The protein below binds the small molecule below.
Small molecule (SMILES): Nc1ccn([C@H]2C[C@H](O[P](=O)(O)OC[C@H]3O[C@@H](n4ccc(N)nc4=O)C[C@@H]3O[P](=O)(O)OC[C@H]3O[C@@H](n4cnc5c(=O)nc(N)[nH]c54)C[C@@H]3O[P](=O)(S)OC[C@H]3O[C@@H](n4cnc5c(=O)[nH]c(N)nc54)C[C@@H]3O[P](=O)(O)OC[C@H]3O[C@@H](n4ccc(N)nc4=O)C[C@@H]3O[P](=O)(O)OC[C@H]3O[C@@H](n4ccc(N)nc4=O)C[C@@H]3O[P](=O)(O)OC[C@H]3O[C@@H](n4cnc5c(=O)nc(N)[nH]c54)C[C@@H]3O)[C@@H](COP(=O)=O)O2)c(=O)n1

Sequence of chain 1.A:
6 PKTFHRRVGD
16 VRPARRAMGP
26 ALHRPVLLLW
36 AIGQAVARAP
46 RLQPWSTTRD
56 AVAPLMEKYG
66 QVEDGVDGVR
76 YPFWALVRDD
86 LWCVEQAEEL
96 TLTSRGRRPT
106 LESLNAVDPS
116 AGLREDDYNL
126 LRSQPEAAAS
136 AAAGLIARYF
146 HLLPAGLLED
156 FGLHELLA

Binding-site contacts:
Ligand atom O2 contacts residue DG7 of chain 1.C at 2.8 Å (h-bond).
Ligand atom N4 contacts residue DG3 of chain 1.C at 3.0 Å (h-bond).
Ligand atom O6 contacts residue ARG103 of chain 1.A at 2.7 Å (salt-bridge).
Ligand atom C6 contacts residue DC2 of chain 1.C at 3.5 Å.
Ligand atom N4 contacts residue DC6 of chain 1.C at 3.3 Å (h-bond).
Ligand atom N4 contacts residue TYR76 of chain 1.A at 3.2 Å (h-bond).
Ligand atom C5 contacts residue ARG102 of chain 1.A at 3.4 Å.
Ligand atom C5 contacts residue TYR76 of chain 1.A at 3.4 Å (hydrophobic).
Ligand atom C2 contacts residue DG3 of chain 1.C at 3.2 Å.
Ligand atom N2 contacts residue DC6 of chain 1.C at 2.9 Å (h-bond).
Ligand atom N3 contacts residue GS4 of chain 1.C at 2.9 Å (h-bond).
Ligand atom C8 contacts residue TYR76 of chain 1.A at 3.4 Å (hydrophobic).
Ligand atom O6 contacts residue DC2 of chain 1.C at 2.8 Å (h-bond).
Ligand atom O6 contacts residue DC5 of chain 1.C at 2.9 Å (h-bond).
Ligand atom N1 contacts residue DC5 of chain 1.C at 3.0 Å (h-bond).
Ligand atom N1 contacts residue DG3 of chain 1.C at 3.2 Å (h-bond).
Ligand atom OP1 contacts residue ARG29 of chain 1.A at 2.9 Å (salt-bridge).
Ligand atom N4 contacts residue PO41 of chain 1.F at 2.9 Å (h-bond).
Ligand atom N3 contacts residue DG3 of chain 1.C at 2.9 Å (h-bond).
Ligand atom N3 contacts residue DG8 of chain 1.C at 2.9 Å (h-bond).
Ligand atom OP2 contacts residue PO41 of chain 1.E at 2.8 Å (h-bond).
Ligand atom N4 contacts residue PO41 of chain 1.E at 3.0 Å (h-bond).
Ligand atom O2 contacts residue DG3 of chain 1.C at 2.8 Å (h-bond).
Ligand atom N4 contacts residue GS4 of chain 1.C at 2.8 Å (h-bond).
Ligand atom O6 contacts residue ARG102 of chain 1.A at 3.4 Å.
Ligand atom N2 contacts residue DG3 of chain 1.C at 3.4 Å (h-bond).
Ligand atom O2 contacts residue GS4 of chain 1.C at 2.9 Å (h-bond).
Ligand atom O2 contacts residue DG8 of chain 1.C at 3.1 Å (h-bond).
Ligand atom N2 contacts residue DC6 of chain 1.C at 3.3 Å (h-bond).
Ligand atom O6 contacts residue DC6 of chain 1.C at 2.9 Å (h-bond).
Ligand atom N4 contacts residue DG8 of chain 1.C at 2.9 Å (h-bond).
Ligand atom O6 contacts residue ARG102 of chain 1.A at 3.0 Å (salt-bridge).
Ligand atom N7 contacts residue ARG102 of chain 1.A at 3.2 Å (salt-bridge).
Ligand atom N3 contacts residue DG7 of chain 1.C at 3.0 Å (h-bond).
Ligand atom N4 contacts residue DG7 of chain 1.C at 2.9 Å (h-bond).
Ligand atom N1 contacts residue DC2 of chain 1.C at 3.0 Å (h-bond).
Ligand atom N1 contacts residue DC6 of chain 1.C at 2.9 Å (h-bond).
Ligand atom C4 contacts residue DG7 of chain 1.C at 3.4 Å.
Ligand atom N2 contacts residue DC5 of chain 1.C at 2.9 Å (h-bond).
Ligand atom N2 contacts residue DC2 of chain 1.C at 3.1 Å (h-bond).